Sequence of chain 1.D:
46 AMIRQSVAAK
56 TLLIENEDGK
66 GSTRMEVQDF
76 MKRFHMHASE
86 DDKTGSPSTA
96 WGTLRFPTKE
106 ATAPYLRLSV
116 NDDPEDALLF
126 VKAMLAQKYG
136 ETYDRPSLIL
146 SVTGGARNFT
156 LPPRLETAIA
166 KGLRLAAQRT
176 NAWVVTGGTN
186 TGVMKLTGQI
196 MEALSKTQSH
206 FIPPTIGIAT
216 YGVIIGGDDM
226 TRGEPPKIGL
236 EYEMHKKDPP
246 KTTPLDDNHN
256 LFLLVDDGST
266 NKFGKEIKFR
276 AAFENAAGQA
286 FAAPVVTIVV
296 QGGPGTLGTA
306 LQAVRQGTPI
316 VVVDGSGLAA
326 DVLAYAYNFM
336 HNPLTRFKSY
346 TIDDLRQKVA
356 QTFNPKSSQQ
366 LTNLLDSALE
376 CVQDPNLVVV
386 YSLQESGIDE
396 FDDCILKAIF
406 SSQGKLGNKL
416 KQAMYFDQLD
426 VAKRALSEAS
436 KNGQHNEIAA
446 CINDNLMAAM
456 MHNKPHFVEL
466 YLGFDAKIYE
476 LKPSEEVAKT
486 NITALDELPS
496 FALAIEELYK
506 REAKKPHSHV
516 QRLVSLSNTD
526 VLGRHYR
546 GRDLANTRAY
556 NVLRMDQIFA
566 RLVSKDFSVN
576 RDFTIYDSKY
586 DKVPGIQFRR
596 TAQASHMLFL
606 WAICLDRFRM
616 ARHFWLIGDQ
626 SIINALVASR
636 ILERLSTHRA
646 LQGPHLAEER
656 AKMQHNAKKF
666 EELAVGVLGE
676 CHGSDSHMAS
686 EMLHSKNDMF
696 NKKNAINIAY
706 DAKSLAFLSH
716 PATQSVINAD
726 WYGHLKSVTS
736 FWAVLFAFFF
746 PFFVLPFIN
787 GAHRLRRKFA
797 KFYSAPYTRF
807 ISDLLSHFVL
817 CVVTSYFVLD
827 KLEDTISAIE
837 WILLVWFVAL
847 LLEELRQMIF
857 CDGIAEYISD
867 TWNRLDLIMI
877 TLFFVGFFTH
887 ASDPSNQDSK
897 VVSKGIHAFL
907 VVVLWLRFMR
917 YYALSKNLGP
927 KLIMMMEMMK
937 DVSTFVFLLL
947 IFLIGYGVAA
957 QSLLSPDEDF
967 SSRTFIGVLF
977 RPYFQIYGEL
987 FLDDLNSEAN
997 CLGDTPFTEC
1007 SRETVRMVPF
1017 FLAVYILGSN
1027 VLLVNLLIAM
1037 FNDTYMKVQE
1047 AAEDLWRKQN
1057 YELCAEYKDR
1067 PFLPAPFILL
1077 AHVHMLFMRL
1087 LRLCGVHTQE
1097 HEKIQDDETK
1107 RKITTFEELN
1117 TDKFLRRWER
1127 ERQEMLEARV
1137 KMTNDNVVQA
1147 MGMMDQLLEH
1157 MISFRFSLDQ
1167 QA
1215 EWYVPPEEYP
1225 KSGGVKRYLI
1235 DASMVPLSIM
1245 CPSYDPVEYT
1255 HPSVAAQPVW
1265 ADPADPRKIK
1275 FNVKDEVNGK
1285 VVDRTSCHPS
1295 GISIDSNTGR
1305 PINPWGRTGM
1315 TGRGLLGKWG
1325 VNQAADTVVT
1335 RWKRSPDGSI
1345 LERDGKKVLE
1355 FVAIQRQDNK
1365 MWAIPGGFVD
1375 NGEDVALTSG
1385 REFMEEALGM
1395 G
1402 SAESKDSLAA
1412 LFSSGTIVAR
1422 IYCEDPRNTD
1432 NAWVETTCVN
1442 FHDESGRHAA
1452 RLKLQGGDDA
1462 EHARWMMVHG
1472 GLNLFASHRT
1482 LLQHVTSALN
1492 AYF

Binding-site contacts:
Ligand atom C2 contacts residue VAL898 of chain 1.A at 3.6 Å (hydrophobic).
Ligand atom C20 contacts residue PHE905 of chain 1.A at 3.9 Å (hydrophobic).
Ligand atom C5 contacts residue CLR1 of chain 1.U at 4.2 Å.
Ligand atom C23 contacts residue LEU878 of chain 1.A at 4.3 Å (hydrophobic).
Ligand atom C21 contacts residue LEU878 of chain 1.A at 3.6 Å (hydrophobic).
Ligand atom C22 contacts residue CLR1 of chain 1.U at 4.3 Å.
Ligand atom C6 contacts residue CLR1 of chain 1.U at 4.3 Å.
Ligand atom C1 contacts residue VAL898 of chain 1.A at 3.7 Å (hydrophobic).
Ligand atom C23 contacts residue PHE905 of chain 1.A at 4.3 Å (hydrophobic).
Ligand atom C15 contacts residue CLR1 of chain 1.U at 4.4 Å.
Ligand atom C21 contacts residue ILE902 of chain 1.A at 3.8 Å (hydrophobic).
Ligand atom C27 contacts residue PHE905 of chain 1.A at 3.9 Å (hydrophobic).
Ligand atom C21 contacts residue PHE905 of chain 1.A at 4.2 Å (hydrophobic).
Ligand atom C11 contacts residue MET1013 of chain 1.D at 4.0 Å (hydrophobic).
Ligand atom C2 contacts residue GLU1009 of chain 1.D at 4.2 Å.
Ligand atom C3 contacts residue GLU1009 of chain 1.D at 4.3 Å.
Ligand atom C19 contacts residue THR1010 of chain 1.D at 4.4 Å.
Ligand atom C4 contacts residue GLU1009 of chain 1.D at 4.2 Å.
Ligand atom C18 contacts residue PHE905 of chain 1.A at 3.7 Å (hydrophobic).
Ligand atom C19 contacts residue CLR1 of chain 1.U at 3.8 Å.
Ligand atom C8 contacts residue CLR1 of chain 1.U at 4.3 Å.
Ligand atom C19 contacts residue GLU1009 of chain 1.D at 4.2 Å.
Ligand atom C12 contacts residue ILE902 of chain 1.A at 3.8 Å (hydrophobic).
Ligand atom O1 contacts residue GLU1009 of chain 1.D at 3.7 Å.
Ligand atom C3 contacts residue VAL898 of chain 1.A at 4.2 Å (hydrophobic).
Ligand atom C27 contacts residue LEU878 of chain 1.A at 3.8 Å (hydrophobic).
Ligand atom C18 contacts residue MET1013 of chain 1.D at 3.5 Å (hydrophobic).
Ligand atom C18 contacts residue CLR1 of chain 1.U at 3.6 Å.
Ligand atom C16 contacts residue CLR1 of chain 1.U at 4.1 Å.
Ligand atom C23 contacts residue CLR1 of chain 1.U at 4.5 Å.
Ligand atom C4 contacts residue CLR1 of chain 1.U at 4.1 Å.
Ligand atom C19 contacts residue MET1013 of chain 1.D at 3.7 Å (hydrophobic).
Ligand atom C25 contacts residue CLR1 of chain 1.U at 4.1 Å.

Sequence of chain 1.A:
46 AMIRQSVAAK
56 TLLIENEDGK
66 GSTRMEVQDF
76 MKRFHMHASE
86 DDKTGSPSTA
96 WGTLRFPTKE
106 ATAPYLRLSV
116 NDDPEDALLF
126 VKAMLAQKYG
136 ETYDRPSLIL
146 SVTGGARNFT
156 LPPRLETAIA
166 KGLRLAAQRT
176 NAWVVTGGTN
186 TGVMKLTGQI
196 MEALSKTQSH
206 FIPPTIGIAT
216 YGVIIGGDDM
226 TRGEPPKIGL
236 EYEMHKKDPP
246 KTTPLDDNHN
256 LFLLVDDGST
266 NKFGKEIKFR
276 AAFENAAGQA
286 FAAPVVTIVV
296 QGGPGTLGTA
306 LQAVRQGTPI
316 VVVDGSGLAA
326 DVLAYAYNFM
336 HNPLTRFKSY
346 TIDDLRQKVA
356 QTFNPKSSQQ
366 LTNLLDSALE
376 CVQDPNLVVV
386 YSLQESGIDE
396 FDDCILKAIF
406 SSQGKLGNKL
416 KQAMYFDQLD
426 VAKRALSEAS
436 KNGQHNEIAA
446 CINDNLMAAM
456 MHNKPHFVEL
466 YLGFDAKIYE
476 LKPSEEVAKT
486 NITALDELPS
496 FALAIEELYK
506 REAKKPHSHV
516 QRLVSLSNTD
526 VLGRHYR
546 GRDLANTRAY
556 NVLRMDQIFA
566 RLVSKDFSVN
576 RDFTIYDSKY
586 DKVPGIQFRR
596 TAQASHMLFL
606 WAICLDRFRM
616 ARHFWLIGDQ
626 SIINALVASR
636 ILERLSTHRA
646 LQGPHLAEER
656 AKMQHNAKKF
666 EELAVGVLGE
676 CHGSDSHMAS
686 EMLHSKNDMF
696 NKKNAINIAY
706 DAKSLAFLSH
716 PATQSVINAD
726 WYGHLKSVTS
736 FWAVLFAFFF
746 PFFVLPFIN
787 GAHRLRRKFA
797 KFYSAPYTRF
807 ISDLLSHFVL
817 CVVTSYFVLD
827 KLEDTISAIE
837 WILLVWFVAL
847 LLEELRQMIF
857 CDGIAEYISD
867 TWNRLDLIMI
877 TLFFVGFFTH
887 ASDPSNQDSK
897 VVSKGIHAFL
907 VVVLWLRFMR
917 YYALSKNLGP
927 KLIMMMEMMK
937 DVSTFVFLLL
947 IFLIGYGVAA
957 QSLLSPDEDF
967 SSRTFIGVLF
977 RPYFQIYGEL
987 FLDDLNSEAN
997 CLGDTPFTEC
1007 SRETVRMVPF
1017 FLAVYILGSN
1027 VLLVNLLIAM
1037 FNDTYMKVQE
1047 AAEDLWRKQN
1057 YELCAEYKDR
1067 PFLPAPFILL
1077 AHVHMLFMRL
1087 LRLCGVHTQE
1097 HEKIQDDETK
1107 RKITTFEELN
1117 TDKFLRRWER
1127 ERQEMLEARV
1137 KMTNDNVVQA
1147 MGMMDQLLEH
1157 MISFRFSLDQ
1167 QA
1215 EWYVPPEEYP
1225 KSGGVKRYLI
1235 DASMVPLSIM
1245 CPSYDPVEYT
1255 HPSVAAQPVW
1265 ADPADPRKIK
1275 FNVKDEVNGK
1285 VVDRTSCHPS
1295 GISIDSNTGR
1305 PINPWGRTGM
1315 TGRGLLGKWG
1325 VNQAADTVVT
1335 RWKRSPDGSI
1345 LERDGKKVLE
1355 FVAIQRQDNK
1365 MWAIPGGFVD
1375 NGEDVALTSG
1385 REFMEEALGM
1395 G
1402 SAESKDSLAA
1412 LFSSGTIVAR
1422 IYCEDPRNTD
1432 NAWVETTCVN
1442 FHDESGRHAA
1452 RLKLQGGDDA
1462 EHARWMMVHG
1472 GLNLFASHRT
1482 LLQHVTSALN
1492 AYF

This protein binds this small molecule.
Small molecule (SMILES): CC(C)CCC[C@@H](C)[C@H]1CC[C@H]2[C@@H]3CC=C4C[C@@H](O)CC[C@]4(C)[C@H]3CC[C@]12C